Binding-site contacts:
Ligand atom C11 contacts residue ALA95 of chain 4.A at 4.0 Å (hydrophobic).
Ligand atom C5 contacts residue ALA197 of chain 4.A at 3.5 Å (hydrophobic).
Ligand atom C3 contacts residue TYR146 of chain 4.A at 3.8 Å (hydrophobic).
Ligand atom O7 contacts residue NAD1 of chain 4.B at 3.0 Å (h-bond).
Ligand atom C2 contacts residue TYR156 of chain 4.A at 3.5 Å (hydrophobic).
Ligand atom C5 contacts residue ILE200 of chain 4.A at 3.5 Å (hydrophobic).
Ligand atom O16 contacts residue LYS163 of chain 4.A at 3.6 Å.
Ligand atom C11 contacts residue ILE100 of chain 4.A at 3.9 Å (hydrophobic).
Ligand atom C13 contacts residue ALA196 of chain 4.A at 3.8 Å (hydrophobic).
Ligand atom C6 contacts residue ALA197 of chain 4.A at 3.3 Å (hydrophobic).
Ligand atom CAA contacts residue PHE203 of chain 4.A at 3.8 Å (hydrophobic).
Ligand atom CAA contacts residue TYR146 of chain 4.A at 3.5 Å (hydrophobic).
Ligand atom C6 contacts residue ILE200 of chain 4.A at 3.8 Å (hydrophobic).
Ligand atom C8 contacts residue ALA196 of chain 4.A at 3.8 Å (hydrophobic).
Ligand atom C9 contacts residue GLY93 of chain 4.A at 3.8 Å.
Ligand atom C10 contacts residue MET159 of chain 4.A at 3.9 Å (hydrophobic).
Ligand atom C3 contacts residue NAD1 of chain 4.B at 3.6 Å.
Ligand atom O16 contacts residue NAD1 of chain 4.B at 2.6 Å (h-bond).
Ligand atom CAA contacts residue ILE200 of chain 4.A at 3.7 Å (hydrophobic).
Ligand atom C9 contacts residue ALA196 of chain 4.A at 3.9 Å (hydrophobic).
Ligand atom C12 contacts residue ILE100 of chain 4.A at 3.8 Å (hydrophobic).
Ligand atom C12 contacts residue MET159 of chain 4.A at 3.9 Å (hydrophobic).
Ligand atom O16 contacts residue TYR156 of chain 4.A at 2.5 Å (h-bond).
Ligand atom C4 contacts residue NAD1 of chain 4.B at 3.4 Å.
Ligand atom C10 contacts residue GLY93 of chain 4.A at 3.5 Å.
Ligand atom C14 contacts residue NAD1 of chain 4.B at 3.4 Å.
Ligand atom O7 contacts residue ALA196 of chain 4.A at 3.7 Å.
Ligand atom C5 contacts residue NAD1 of chain 4.B at 3.1 Å.
Ligand atom C4 contacts residue ILE200 of chain 4.A at 3.7 Å (hydrophobic).
Ligand atom C8 contacts residue NAD1 of chain 4.B at 3.6 Å.
Ligand atom C12 contacts residue ILE200 of chain 4.A at 3.8 Å (hydrophobic).
Ligand atom C13 contacts residue ILE200 of chain 4.A at 3.6 Å (hydrophobic).
Ligand atom C3 contacts residue TYR156 of chain 4.A at 3.5 Å (hydrophobic).
Ligand atom C14 contacts residue TYR146 of chain 4.A at 3.6 Å (hydrophobic).
Ligand atom C10 contacts residue PHE94 of chain 4.A at 3.6 Å (hydrophobic).
Ligand atom C11 contacts residue MET159 of chain 4.A at 3.6 Å (hydrophobic).
Ligand atom C9 contacts residue NAD1 of chain 4.B at 3.6 Å.
Ligand atom C6 contacts residue NAD1 of chain 4.B at 3.5 Å.
Ligand atom C1 contacts residue NAD1 of chain 4.B at 3.4 Å.
Ligand atom C2 contacts residue NAD1 of chain 4.B at 3.4 Å.

Sequence of chain 4.A:
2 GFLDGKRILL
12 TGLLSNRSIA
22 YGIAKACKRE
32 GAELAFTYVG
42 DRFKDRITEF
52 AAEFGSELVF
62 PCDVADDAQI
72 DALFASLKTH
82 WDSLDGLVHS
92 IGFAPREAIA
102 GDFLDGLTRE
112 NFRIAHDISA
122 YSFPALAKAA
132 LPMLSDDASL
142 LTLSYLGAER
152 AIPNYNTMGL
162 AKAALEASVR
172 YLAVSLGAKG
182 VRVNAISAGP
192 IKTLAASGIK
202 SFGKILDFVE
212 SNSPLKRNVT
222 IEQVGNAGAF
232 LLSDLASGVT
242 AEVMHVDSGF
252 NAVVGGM

The protein below binds the small molecule below.
Small molecule (SMILES): CCc1ccc(Oc2ccccc2)c(O)c1